Sequence of chain 1.B:
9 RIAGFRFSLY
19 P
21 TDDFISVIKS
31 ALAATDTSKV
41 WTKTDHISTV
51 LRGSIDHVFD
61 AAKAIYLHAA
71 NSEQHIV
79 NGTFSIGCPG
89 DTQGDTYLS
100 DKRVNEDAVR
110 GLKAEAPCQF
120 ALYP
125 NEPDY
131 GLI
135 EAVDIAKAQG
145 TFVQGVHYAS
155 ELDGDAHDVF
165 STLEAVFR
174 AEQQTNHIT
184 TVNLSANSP

A small-molecule ligand and the protein it binds are described below.
Small molecule (SMILES): Cc1ncc(C[n+]2csc(CCO)c2C)c(N)n1

Sequence of chain 1.A:
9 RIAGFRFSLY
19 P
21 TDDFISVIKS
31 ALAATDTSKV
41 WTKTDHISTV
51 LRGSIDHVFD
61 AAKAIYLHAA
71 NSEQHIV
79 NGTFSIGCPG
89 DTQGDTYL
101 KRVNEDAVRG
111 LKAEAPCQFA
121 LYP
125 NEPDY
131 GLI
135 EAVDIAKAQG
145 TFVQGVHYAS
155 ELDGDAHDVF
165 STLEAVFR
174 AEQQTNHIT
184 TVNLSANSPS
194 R

Binding-site contacts:
Ligand atom C2A contacts residue ILE133 of chain 1.A at 3.8 Å (hydrophobic).
Ligand atom C4A contacts residue ALA120 of chain 1.A at 3.8 Å (hydrophobic).
Ligand atom C6A contacts residue SER154 of chain 1.A at 3.1 Å.
Ligand atom C4A contacts residue LEU121 of chain 1.A at 3.7 Å (hydrophobic).
Ligand atom CM2 contacts residue PHE119 of chain 1.A at 3.3 Å (hydrophobic).
Ligand atom N3A contacts residue ILE133 of chain 1.A at 3.8 Å.
Ligand atom C4 contacts residue ILE133 of chain 1.A at 3.9 Å (hydrophobic).
Ligand atom S1 contacts residue CYS86 of chain 1.B at 3.9 Å.
Ligand atom C7A contacts residue TYR152 of chain 1.A at 4.0 Å (hydrophobic).
Ligand atom C2A contacts residue SER154 of chain 1.A at 3.9 Å.
Ligand atom O1 contacts residue ILE133 of chain 1.A at 4.2 Å.
Ligand atom S1 contacts residue HIS180 of chain 1.B at 4.2 Å.
Ligand atom C7A contacts residue ALA153 of chain 1.A at 3.9 Å (hydrophobic).
Ligand atom N4A contacts residue TYR122 of chain 1.A at 4.1 Å.
Ligand atom O1 contacts residue TYR129 of chain 1.A at 3.9 Å.
Ligand atom CM4 contacts residue ILE133 of chain 1.A at 3.6 Å (hydrophobic).
Ligand atom N1A contacts residue ILE133 of chain 1.A at 4.0 Å.
Ligand atom O1 contacts residue PRO87 of chain 1.B at 4.2 Å.
Ligand atom C6 contacts residue MSE130 of chain 1.A at 4.2 Å.
Ligand atom C5A contacts residue ILE133 of chain 1.A at 3.8 Å (hydrophobic).
Ligand atom CM2 contacts residue ALA120 of chain 1.A at 4.0 Å (hydrophobic).
Ligand atom CM2 contacts residue ALA136 of chain 1.A at 4.2 Å (hydrophobic).
Ligand atom N3A contacts residue LEU121 of chain 1.A at 2.8 Å (h-bond).
Ligand atom N1A contacts residue ALA153 of chain 1.A at 4.1 Å.
Ligand atom C2A contacts residue PHE119 of chain 1.A at 4.0 Å (hydrophobic).
Ligand atom N4A contacts residue ALA120 of chain 1.A at 3.8 Å.
Ligand atom N1A contacts residue SER154 of chain 1.A at 2.6 Å (h-bond).
Ligand atom C6A contacts residue ALA153 of chain 1.A at 3.7 Å (hydrophobic).
Ligand atom N3A contacts residue ALA120 of chain 1.A at 3.2 Å.
Ligand atom N1A contacts residue PHE119 of chain 1.A at 4.0 Å.
Ligand atom C7 contacts residue MSE130 of chain 1.A at 3.3 Å.
Ligand atom C2A contacts residue ALA120 of chain 1.A at 3.8 Å (hydrophobic).
Ligand atom O1 contacts residue MSE130 of chain 1.A at 2.9 Å (h-bond).
Ligand atom C6A contacts residue ILE133 of chain 1.A at 3.9 Å (hydrophobic).
Ligand atom CM2 contacts residue LEU121 of chain 1.A at 3.6 Å (hydrophobic).
Ligand atom N4A contacts residue LEU121 of chain 1.A at 3.4 Å (h-bond).
Ligand atom N4A contacts residue ILE133 of chain 1.A at 3.8 Å.
Ligand atom C2A contacts residue LEU121 of chain 1.A at 3.6 Å (hydrophobic).
Ligand atom C5A contacts residue ALA153 of chain 1.A at 4.2 Å (hydrophobic).
Ligand atom C4A contacts residue ILE133 of chain 1.A at 3.7 Å (hydrophobic).